A protein and the small-molecule ligand that binds it are described below.
Small molecule (SMILES): COc1ccc(NC(=O)N[C@@H](CCC(N)=O)C(=O)N[C@@H](CC2CCCCC2)C(=O)N[C@@H](CC(=O)O)C(=O)N[C@@H](CC(C)C)C(=O)N[C@@H](Cc2ccccc2)C(=O)O)cc1

Binding-site contacts:
Ligand atom C contacts residue MET382 of chain 1.C at 3.8 Å (hydrophobic).
Ligand atom CG contacts residue HIS195 of chain 1.C at 3.5 Å.
Ligand atom O7 contacts residue ARG385 of chain 1.C at 3.4 Å.
Ligand atom CZ contacts residue ARG385 of chain 1.C at 3.6 Å.
Ligand atom CD1 contacts residue HIS195 of chain 1.C at 3.8 Å.
Ligand atom CA contacts residue GLY194 of chain 1.C at 3.6 Å.
Ligand atom OXT contacts residue ARG385 of chain 1.C at 2.9 Å (salt-bridge).
Ligand atom CG contacts residue HIS195 of chain 1.C at 3.6 Å.
Ligand atom N contacts residue MET382 of chain 1.C at 3.8 Å.
Ligand atom CA contacts residue PRO383 of chain 1.C at 3.7 Å (hydrophobic).
Ligand atom CB contacts residue PRO383 of chain 1.C at 3.4 Å (hydrophobic).
Ligand atom OD1 contacts residue HIS195 of chain 1.C at 3.1 Å (h-bond).
Ligand atom OE1 contacts residue MET384 of chain 1.C at 3.3 Å.
Ligand atom OE1 contacts residue TYR343 of chain 1.C at 3.7 Å.
Ligand atom O contacts residue MET382 of chain 1.C at 3.4 Å.
Ligand atom C3 contacts residue ARG385 of chain 1.C at 3.8 Å.
Ligand atom CD1 contacts residue PRO383 of chain 1.C at 3.5 Å (hydrophobic).
Ligand atom C5 contacts residue ARG385 of chain 1.C at 3.8 Å.
Ligand atom N contacts residue PRO383 of chain 1.C at 3.1 Å (h-bond).
Ligand atom CD1 contacts residue LEU197 of chain 1.C at 3.7 Å (hydrophobic).
Ligand atom O contacts residue HIS195 of chain 1.C at 3.4 Å.
Ligand atom CD1 contacts residue ARG196 of chain 1.C at 3.6 Å.
Ligand atom CE1 contacts residue VAL364 of chain 1.C at 3.7 Å (hydrophobic).
Ligand atom NE2 contacts residue PRO383 of chain 1.C at 3.2 Å (h-bond).
Ligand atom CB contacts residue GLY194 of chain 1.C at 3.5 Å.
Ligand atom CA contacts residue GLY194 of chain 1.C at 3.7 Å.
Ligand atom NE2 contacts residue MET382 of chain 1.C at 2.9 Å (h-bond).
Ligand atom C contacts residue MET382 of chain 1.C at 3.5 Å (hydrophobic).
Ligand atom CB contacts residue MET382 of chain 1.C at 3.5 Å (hydrophobic).
Ligand atom C contacts residue ARG385 of chain 1.C at 3.7 Å.
Ligand atom C4 contacts residue ARG385 of chain 1.C at 3.6 Å.
Ligand atom CZ contacts residue GLY194 of chain 1.C at 3.5 Å.
Ligand atom N contacts residue GLY194 of chain 1.C at 2.8 Å (h-bond).
Ligand atom C contacts residue GLY194 of chain 1.C at 3.6 Å.
Ligand atom CD2 contacts residue MET382 of chain 1.C at 3.6 Å (hydrophobic).
Ligand atom CZ contacts residue PRO262 of chain 1.C at 3.7 Å (hydrophobic).
Ligand atom CG contacts residue GLY194 of chain 1.C at 3.6 Å.
Ligand atom OXT contacts residue MET384 of chain 1.C at 3.3 Å.
Ligand atom OD1 contacts residue GLY194 of chain 1.C at 3.6 Å.
Ligand atom CE2 contacts residue THR192 of chain 1.C at 3.7 Å.

Sequence of chain 1.C:
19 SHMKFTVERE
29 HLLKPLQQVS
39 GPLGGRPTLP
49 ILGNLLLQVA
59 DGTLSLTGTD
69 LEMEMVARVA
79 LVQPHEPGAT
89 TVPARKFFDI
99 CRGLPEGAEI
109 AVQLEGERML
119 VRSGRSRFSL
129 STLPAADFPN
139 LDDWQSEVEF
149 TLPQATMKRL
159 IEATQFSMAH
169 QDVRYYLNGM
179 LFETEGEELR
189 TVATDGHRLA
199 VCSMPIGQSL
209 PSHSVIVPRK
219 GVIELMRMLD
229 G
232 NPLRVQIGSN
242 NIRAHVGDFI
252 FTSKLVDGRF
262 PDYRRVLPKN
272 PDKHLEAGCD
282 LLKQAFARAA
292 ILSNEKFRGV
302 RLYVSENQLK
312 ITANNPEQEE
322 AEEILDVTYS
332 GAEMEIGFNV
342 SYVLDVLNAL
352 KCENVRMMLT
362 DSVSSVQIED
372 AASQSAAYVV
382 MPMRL